The protein below binds the small molecule below.
Small molecule (SMILES): CC(=O)N[C@H]1[C@H](O[C@H]2[C@H](O)[C@@H](NC(C)=O)CO[C@@H]2CO)O[C@H](CO)[C@@H](O[C@@H]2O[C@H](CO[C@H]3O[C@H](CO[C@H]4O[C@H](CO)[C@@H](O)[C@H](O)[C@@H]4O)[C@@H](O)[C@H](O[C@H]4O[C@H](CO)[C@@H](O)[C@H](O)[C@@H]4O)[C@@H]3O)[C@@H](O)[C@H](O)[C@@H]2O)[C@@H]1O

Binding-site contacts:
Ligand atom C7 contacts residue LEU16 of chain 4.B at 4.2 Å (hydrophobic).
Ligand atom C7 contacts residue PRO14 of chain 4.B at 3.6 Å (hydrophobic).
Ligand atom C1 contacts residue ASN215 of chain 4.B at 1.4 Å.
Ligand atom C8 contacts residue ASN215 of chain 4.B at 4.4 Å.
Ligand atom N2 contacts residue LEU16 of chain 4.B at 4.4 Å.
Ligand atom C7 contacts residue ASN215 of chain 4.B at 3.6 Å.
Ligand atom N2 contacts residue ARG15 of chain 4.B at 3.9 Å.
Ligand atom O6 contacts residue LYS350 of chain 4.B at 3.8 Å.
Ligand atom O3 contacts residue LEU16 of chain 4.B at 3.7 Å.
Ligand atom N2 contacts residue PRO14 of chain 4.B at 2.8 Å (h-bond).
Ligand atom O5 contacts residue ASN215 of chain 4.B at 2.3 Å (h-bond).
Ligand atom C3 contacts residue ARG15 of chain 4.B at 4.3 Å.
Ligand atom C8 contacts residue ARG287 of chain 4.B at 3.2 Å.
Ligand atom C3 contacts residue ASN215 of chain 4.B at 3.9 Å.
Ligand atom C8 contacts residue SER214 of chain 4.B at 4.1 Å.
Ligand atom O7 contacts residue SER214 of chain 4.B at 4.4 Å.
Ligand atom O7 contacts residue LEU16 of chain 4.B at 4.1 Å.
Ligand atom C5 contacts residue ASN215 of chain 4.B at 3.6 Å.
Ligand atom N2 contacts residue ASN215 of chain 4.B at 3.1 Å (h-bond).
Ligand atom O6 contacts residue LEU16 of chain 4.B at 2.9 Å.
Ligand atom O7 contacts residue ASN215 of chain 4.B at 3.8 Å.
Ligand atom C1 contacts residue PRO14 of chain 4.B at 3.8 Å (hydrophobic).
Ligand atom C8 contacts residue LEU16 of chain 4.B at 4.3 Å (hydrophobic).
Ligand atom C6 contacts residue LYS350 of chain 4.B at 4.2 Å.
Ligand atom C2 contacts residue ASN215 of chain 4.B at 2.5 Å.
Ligand atom O3 contacts residue ARG15 of chain 4.B at 4.0 Å.
Ligand atom C6 contacts residue LEU16 of chain 4.B at 3.4 Å (hydrophobic).
Ligand atom C8 contacts residue PRO14 of chain 4.B at 3.5 Å (hydrophobic).
Ligand atom C3 contacts residue PRO14 of chain 4.B at 3.9 Å (hydrophobic).
Ligand atom C2 contacts residue PRO14 of chain 4.B at 3.6 Å (hydrophobic).
Ligand atom C4 contacts residue ASN215 of chain 4.B at 4.2 Å.
Ligand atom C8 contacts residue ARG15 of chain 4.B at 3.7 Å.
Ligand atom O3 contacts residue PRO14 of chain 4.B at 4.4 Å.
Ligand atom C7 contacts residue ARG15 of chain 4.B at 4.3 Å.

Sequence of chain 4.B:
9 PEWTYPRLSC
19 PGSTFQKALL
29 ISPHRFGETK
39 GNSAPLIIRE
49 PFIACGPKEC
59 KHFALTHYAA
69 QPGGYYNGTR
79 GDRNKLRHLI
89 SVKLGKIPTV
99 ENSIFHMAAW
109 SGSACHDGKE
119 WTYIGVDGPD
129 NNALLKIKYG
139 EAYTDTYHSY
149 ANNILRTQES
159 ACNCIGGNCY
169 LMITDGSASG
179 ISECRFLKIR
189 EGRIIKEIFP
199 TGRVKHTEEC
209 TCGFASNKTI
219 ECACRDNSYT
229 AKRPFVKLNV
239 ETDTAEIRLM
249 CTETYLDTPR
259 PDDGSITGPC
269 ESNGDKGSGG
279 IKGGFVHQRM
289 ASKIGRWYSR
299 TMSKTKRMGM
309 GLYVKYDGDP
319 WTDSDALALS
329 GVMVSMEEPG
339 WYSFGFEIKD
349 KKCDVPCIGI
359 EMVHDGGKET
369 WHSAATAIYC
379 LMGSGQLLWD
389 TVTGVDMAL